Sequence of chain 1.B:
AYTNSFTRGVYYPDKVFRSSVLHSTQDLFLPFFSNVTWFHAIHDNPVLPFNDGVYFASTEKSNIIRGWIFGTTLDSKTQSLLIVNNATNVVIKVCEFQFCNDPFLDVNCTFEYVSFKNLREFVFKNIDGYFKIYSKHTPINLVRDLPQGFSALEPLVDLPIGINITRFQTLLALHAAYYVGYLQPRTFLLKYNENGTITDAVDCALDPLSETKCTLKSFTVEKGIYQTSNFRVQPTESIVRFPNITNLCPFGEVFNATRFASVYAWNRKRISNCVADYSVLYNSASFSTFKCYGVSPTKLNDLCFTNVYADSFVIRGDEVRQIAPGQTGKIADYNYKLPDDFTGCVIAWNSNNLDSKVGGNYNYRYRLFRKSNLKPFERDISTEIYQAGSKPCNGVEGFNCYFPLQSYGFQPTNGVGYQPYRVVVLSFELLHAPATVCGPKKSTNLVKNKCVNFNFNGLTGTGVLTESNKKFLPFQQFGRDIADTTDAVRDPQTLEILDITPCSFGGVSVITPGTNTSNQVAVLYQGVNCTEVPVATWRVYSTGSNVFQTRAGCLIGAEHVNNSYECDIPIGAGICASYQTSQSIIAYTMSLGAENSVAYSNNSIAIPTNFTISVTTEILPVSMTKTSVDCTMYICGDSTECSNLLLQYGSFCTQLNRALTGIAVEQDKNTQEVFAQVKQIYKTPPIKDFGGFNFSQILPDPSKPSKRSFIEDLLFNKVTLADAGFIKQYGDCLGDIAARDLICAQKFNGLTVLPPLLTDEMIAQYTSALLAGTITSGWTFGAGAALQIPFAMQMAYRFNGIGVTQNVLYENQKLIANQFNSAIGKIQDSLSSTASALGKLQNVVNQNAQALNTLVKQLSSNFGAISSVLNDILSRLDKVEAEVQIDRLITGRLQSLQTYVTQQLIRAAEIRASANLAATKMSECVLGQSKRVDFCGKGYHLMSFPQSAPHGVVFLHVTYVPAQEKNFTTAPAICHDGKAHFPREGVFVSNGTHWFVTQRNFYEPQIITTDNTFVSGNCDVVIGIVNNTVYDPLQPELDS

Binding-site contacts:
Ligand atom C7 contacts residue ASN1132 of chain 1.B at 3.3 Å.
Ligand atom C3 contacts residue ASN1132 of chain 1.B at 3.8 Å.
Ligand atom C2 contacts residue ASN1132 of chain 1.B at 2.5 Å.
Ligand atom C4 contacts residue ASN1132 of chain 1.B at 4.2 Å.
Ligand atom C5 contacts residue ASN1132 of chain 1.B at 3.7 Å.
Ligand atom C8 contacts residue VAL1131 of chain 1.B at 4.1 Å (hydrophobic).
Ligand atom C8 contacts residue ASN1132 of chain 1.B at 4.0 Å.
Ligand atom O5 contacts residue ASN1132 of chain 1.B at 2.3 Å (h-bond).
Ligand atom O7 contacts residue ASN1132 of chain 1.B at 3.2 Å (h-bond).
Ligand atom C1 contacts residue ASN1132 of chain 1.B at 1.4 Å.
Ligand atom C8 contacts residue ILE1130 of chain 1.B at 3.5 Å (hydrophobic).
Ligand atom N2 contacts residue ASN1132 of chain 1.B at 3.0 Å (h-bond).

This small molecule binds to this protein.
Small molecule (SMILES): CC(=O)N[C@H]1[C@H](O[C@H]2[C@H](O)[C@@H](NC(C)=O)CO[C@@H]2CO)O[C@H](CO)[C@@H](O)[C@@H]1O